Sequence of chain 1.E:
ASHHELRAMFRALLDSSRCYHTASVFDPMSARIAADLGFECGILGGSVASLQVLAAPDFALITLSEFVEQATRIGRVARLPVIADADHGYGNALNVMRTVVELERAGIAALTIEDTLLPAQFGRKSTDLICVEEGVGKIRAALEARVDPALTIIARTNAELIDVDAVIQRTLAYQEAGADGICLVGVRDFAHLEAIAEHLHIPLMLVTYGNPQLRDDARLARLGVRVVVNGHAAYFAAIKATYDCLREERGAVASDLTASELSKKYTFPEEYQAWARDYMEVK

A protein and the small-molecule ligand that binds it are described below.
Small molecule (SMILES): O=C([O-])C(=O)[O-]

Binding-site contacts:
Ligand atom C1 contacts residue SER50 of chain 1.E at 3.3 Å.
Ligand atom O4 contacts residue ASP88 of chain 1.E at 4.1 Å.
Ligand atom O3 contacts residue GLY49 of chain 1.E at 3.4 Å (h-bond).
Ligand atom O1 contacts residue SER50 of chain 1.E at 2.5 Å (h-bond).
Ligand atom C2 contacts residue GLY48 of chain 1.E at 4.4 Å.
Ligand atom O2 contacts residue ASP88 of chain 1.E at 3.1 Å (salt-bridge).
Ligand atom C1 contacts residue HIS235 of chain 1.E at 3.8 Å.
Ligand atom O3 contacts residue ASP61 of chain 1.E at 3.6 Å.
Ligand atom O1 contacts residue GLY49 of chain 1.E at 4.2 Å.
Ligand atom O1 contacts residue ASP88 of chain 1.E at 4.4 Å.
Ligand atom O4 contacts residue TYR212 of chain 1.E at 4.2 Å.
Ligand atom C2 contacts residue MG1 of chain 1.T at 3.2 Å.
Ligand atom O1 contacts residue MG1 of chain 1.T at 4.3 Å.
Ligand atom C2 contacts residue ARG159 of chain 1.E at 4.1 Å.
Ligand atom C2 contacts residue HIS235 of chain 1.E at 3.9 Å.
Ligand atom O3 contacts residue ASP88 of chain 1.E at 2.9 Å (salt-bridge).
Ligand atom O2 contacts residue TYR212 of chain 1.E at 3.9 Å.
Ligand atom O3 contacts residue MG1 of chain 1.T at 2.3 Å.
Ligand atom O2 contacts residue ARG159 of chain 1.E at 3.0 Å (salt-bridge).
Ligand atom O1 contacts residue HIS235 of chain 1.E at 3.0 Å (h-bond).
Ligand atom O3 contacts residue GLY48 of chain 1.E at 4.0 Å.
Ligand atom C1 contacts residue MG1 of chain 1.T at 3.1 Å.
Ligand atom C1 contacts residue ASP88 of chain 1.E at 3.4 Å.
Ligand atom O1 contacts residue GLY48 of chain 1.E at 3.8 Å.
Ligand atom O2 contacts residue MG1 of chain 1.T at 2.6 Å.
Ligand atom O4 contacts residue HIS235 of chain 1.E at 3.2 Å (h-bond).
Ligand atom C1 contacts residue GLY48 of chain 1.E at 3.9 Å.
Ligand atom O3 contacts residue SER50 of chain 1.E at 2.8 Å (h-bond).
Ligand atom O4 contacts residue MG1 of chain 1.T at 4.4 Å.
Ligand atom C1 contacts residue GLY49 of chain 1.E at 3.8 Å.
Ligand atom C2 contacts residue ASP88 of chain 1.E at 3.3 Å.
Ligand atom O4 contacts residue ARG159 of chain 1.E at 4.4 Å.
Ligand atom C1 contacts residue TYR212 of chain 1.E at 4.2 Å (hydrophobic).
Ligand atom C2 contacts residue TYR212 of chain 1.E at 3.8 Å (hydrophobic).
Ligand atom O1 contacts residue TYR212 of chain 1.E at 4.3 Å.
Ligand atom O4 contacts residue GLY48 of chain 1.E at 4.2 Å.